A small-molecule ligand and the protein it binds are described below.
Small molecule (SMILES): c1ccc2[nH]ccc2c1

Binding-site contacts:
Ligand atom C3 contacts residue TRP163 of chain 3.B at 4.4 Å (hydrophobic).
Ligand atom C7 contacts residue TRP163 of chain 3.B at 4.2 Å (hydrophobic).
Ligand atom C5 contacts residue TRP163 of chain 3.B at 3.7 Å (hydrophobic).
Ligand atom C4 contacts residue TRP163 of chain 3.B at 4.0 Å (hydrophobic).
Ligand atom C6 contacts residue TRP163 of chain 3.B at 3.9 Å (hydrophobic).
Ligand atom C8 contacts residue TRP163 of chain 3.B at 4.3 Å (hydrophobic).
Ligand atom C9 contacts residue TRP163 of chain 3.B at 4.1 Å (hydrophobic).

Sequence of chain 3.B:
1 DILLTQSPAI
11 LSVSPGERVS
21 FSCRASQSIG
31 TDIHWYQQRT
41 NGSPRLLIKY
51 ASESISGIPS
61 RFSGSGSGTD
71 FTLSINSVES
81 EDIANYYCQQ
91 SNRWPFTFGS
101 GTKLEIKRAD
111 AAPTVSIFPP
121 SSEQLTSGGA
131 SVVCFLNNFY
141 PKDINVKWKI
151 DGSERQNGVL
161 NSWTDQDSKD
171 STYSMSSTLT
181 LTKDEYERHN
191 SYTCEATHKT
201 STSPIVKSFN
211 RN